Sequence of chain 1.A:
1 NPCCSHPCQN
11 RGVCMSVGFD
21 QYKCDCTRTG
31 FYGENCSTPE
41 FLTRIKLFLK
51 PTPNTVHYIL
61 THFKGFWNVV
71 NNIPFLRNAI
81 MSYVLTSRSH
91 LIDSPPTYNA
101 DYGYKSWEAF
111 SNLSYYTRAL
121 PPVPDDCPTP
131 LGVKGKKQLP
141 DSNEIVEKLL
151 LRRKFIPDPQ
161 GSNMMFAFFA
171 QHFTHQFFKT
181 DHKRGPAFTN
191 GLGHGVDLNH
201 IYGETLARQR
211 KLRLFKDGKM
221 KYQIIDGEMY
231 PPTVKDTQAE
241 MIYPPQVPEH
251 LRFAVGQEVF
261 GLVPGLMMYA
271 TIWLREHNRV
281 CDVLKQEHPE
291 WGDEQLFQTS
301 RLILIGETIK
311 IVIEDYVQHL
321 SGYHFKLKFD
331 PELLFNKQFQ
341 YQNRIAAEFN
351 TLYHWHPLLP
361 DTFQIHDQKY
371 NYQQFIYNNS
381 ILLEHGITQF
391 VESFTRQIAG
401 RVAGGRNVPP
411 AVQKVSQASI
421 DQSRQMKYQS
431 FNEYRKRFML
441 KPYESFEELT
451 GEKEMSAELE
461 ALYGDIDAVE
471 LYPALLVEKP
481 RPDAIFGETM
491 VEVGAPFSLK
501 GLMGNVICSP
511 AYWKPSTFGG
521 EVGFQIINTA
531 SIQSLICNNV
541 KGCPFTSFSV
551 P

Binding-site contacts:
Ligand atom C1 contacts residue GLN374 of chain 1.A at 4.0 Å.
Ligand atom C2 contacts residue GLN374 of chain 1.A at 4.2 Å.
Ligand atom O7 contacts residue GLN373 of chain 1.A at 4.4 Å.
Ligand atom O5 contacts residue SER380 of chain 1.A at 4.1 Å.
Ligand atom O7 contacts residue ASN378 of chain 1.A at 4.3 Å.
Ligand atom N2 contacts residue GLN374 of chain 1.A at 4.2 Å.
Ligand atom O5 contacts residue ASN378 of chain 1.A at 2.4 Å (h-bond).
Ligand atom O6 contacts residue SER380 of chain 1.A at 3.5 Å.
Ligand atom C4 contacts residue ASN378 of chain 1.A at 4.2 Å.
Ligand atom O6 contacts residue GLU384 of chain 1.A at 2.6 Å (salt-bridge).
Ligand atom C1 contacts residue SER380 of chain 1.A at 4.3 Å.
Ligand atom C5 contacts residue SER380 of chain 1.A at 4.2 Å.
Ligand atom C1 contacts residue ILE381 of chain 1.A at 4.2 Å (hydrophobic).
Ligand atom C2 contacts residue ASN378 of chain 1.A at 2.5 Å.
Ligand atom O6 contacts residue ILE381 of chain 1.A at 3.5 Å (h-bond).
Ligand atom O7 contacts residue GLN374 of chain 1.A at 3.4 Å.
Ligand atom C5 contacts residue ASN378 of chain 1.A at 3.7 Å.
Ligand atom C3 contacts residue ASN378 of chain 1.A at 3.8 Å.
Ligand atom C6 contacts residue GLU384 of chain 1.A at 3.1 Å.
Ligand atom O5 contacts residue ILE381 of chain 1.A at 3.4 Å.
Ligand atom C6 contacts residue ILE381 of chain 1.A at 4.3 Å (hydrophobic).
Ligand atom N2 contacts residue ASN378 of chain 1.A at 2.9 Å (h-bond).
Ligand atom C7 contacts residue ASN378 of chain 1.A at 3.8 Å.
Ligand atom C7 contacts residue GLN374 of chain 1.A at 4.0 Å.
Ligand atom C8 contacts residue GLN373 of chain 1.A at 4.2 Å.
Ligand atom C1 contacts residue ASN378 of chain 1.A at 1.4 Å.

A protein and the small-molecule ligand that binds it are described below.
Small molecule (SMILES): CC(=O)N[C@@H]1[C@@H](O)[C@H](O)[C@@H](CO)O[C@H]1O